Sequence of chain 1.A:
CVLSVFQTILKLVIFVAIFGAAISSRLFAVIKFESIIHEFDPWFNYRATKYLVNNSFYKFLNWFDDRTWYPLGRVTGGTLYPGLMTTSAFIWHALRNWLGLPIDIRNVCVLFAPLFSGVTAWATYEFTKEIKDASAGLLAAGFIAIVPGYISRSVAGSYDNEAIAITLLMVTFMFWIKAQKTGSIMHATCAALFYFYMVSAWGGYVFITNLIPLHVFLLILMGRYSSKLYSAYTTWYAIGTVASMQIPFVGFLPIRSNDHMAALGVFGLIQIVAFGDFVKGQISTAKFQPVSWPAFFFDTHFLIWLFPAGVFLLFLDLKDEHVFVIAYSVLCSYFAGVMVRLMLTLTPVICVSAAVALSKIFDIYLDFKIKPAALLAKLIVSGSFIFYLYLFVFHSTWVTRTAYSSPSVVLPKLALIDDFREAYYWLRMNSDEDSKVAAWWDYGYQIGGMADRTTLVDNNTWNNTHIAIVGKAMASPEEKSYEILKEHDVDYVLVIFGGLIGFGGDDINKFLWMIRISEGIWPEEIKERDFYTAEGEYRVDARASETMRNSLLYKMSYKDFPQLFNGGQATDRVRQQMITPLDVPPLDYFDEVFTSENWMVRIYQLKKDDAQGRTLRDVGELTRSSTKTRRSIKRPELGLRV

The small molecule below binds the protein below.
Small molecule (SMILES): CC(=O)N[C@H]1[C@H](O[C@H]2[C@H](O)[C@@H](NC(C)=O)CO[C@@H]2CO)O[C@H](CO)[C@@H](O[C@@H]2O[C@H](CO)[C@@H](O)[C@H](O)[C@@H]2O)[C@@H]1O

Sequence of chain 1.E:
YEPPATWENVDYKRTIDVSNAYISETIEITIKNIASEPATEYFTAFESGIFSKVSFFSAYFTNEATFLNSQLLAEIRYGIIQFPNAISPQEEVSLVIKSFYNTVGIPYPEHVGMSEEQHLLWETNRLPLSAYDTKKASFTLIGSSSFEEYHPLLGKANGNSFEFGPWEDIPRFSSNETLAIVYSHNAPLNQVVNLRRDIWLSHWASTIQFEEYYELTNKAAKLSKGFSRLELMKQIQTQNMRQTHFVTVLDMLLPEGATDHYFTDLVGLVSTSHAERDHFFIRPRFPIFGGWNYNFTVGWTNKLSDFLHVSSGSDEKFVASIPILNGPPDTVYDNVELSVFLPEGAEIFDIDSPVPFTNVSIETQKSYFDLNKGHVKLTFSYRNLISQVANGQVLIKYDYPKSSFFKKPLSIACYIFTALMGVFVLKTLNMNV

Binding-site contacts:
Ligand atom O5 contacts residue GLU256 of chain 1.E at 3.2 Å.
Ligand atom C6 contacts residue GLU256 of chain 1.E at 3.2 Å.
Ligand atom C6 contacts residue ASN334 of chain 1.E at 4.4 Å.
Ligand atom C8 contacts residue ASN336 of chain 1.E at 4.4 Å.
Ligand atom C8 contacts residue ARG504 of chain 1.A at 3.9 Å.
Ligand atom C7 contacts residue LEU307 of chain 1.E at 4.2 Å (hydrophobic).
Ligand atom C8 contacts residue LEU307 of chain 1.E at 3.9 Å (hydrophobic).
Ligand atom C5 contacts residue ASN336 of chain 1.E at 3.7 Å.
Ligand atom O7 contacts residue ASN336 of chain 1.E at 3.2 Å (h-bond).
Ligand atom C5 contacts residue ASN334 of chain 1.E at 4.4 Å.
Ligand atom C4 contacts residue ASN336 of chain 1.E at 4.3 Å.
Ligand atom C6 contacts residue VAL234 of chain 1.E at 4.4 Å (hydrophobic).
Ligand atom C5 contacts residue GLU256 of chain 1.E at 3.8 Å.
Ligand atom N2 contacts residue MET505 of chain 1.A at 4.4 Å.
Ligand atom O6 contacts residue ASN235 of chain 1.E at 4.4 Å.
Ligand atom O6 contacts residue GLU256 of chain 1.E at 2.6 Å (salt-bridge).
Ligand atom O6 contacts residue GLU509 of chain 1.A at 3.4 Å (salt-bridge).
Ligand atom O7 contacts residue LEU307 of chain 1.E at 3.8 Å.
Ligand atom C1 contacts residue ASN336 of chain 1.E at 1.4 Å.
Ligand atom O6 contacts residue VAL234 of chain 1.E at 4.2 Å.
Ligand atom C2 contacts residue GLU256 of chain 1.E at 4.2 Å.
Ligand atom C8 contacts residue VAL234 of chain 1.E at 3.8 Å (hydrophobic).
Ligand atom C2 contacts residue ASN336 of chain 1.E at 2.5 Å.
Ligand atom C4 contacts residue GLU256 of chain 1.E at 4.3 Å.
Ligand atom C1 contacts residue MET505 of chain 1.A at 3.8 Å (hydrophobic).
Ligand atom O7 contacts residue TYR254 of chain 1.E at 3.9 Å.
Ligand atom C7 contacts residue ASN336 of chain 1.E at 3.2 Å.
Ligand atom C1 contacts residue GLU256 of chain 1.E at 4.0 Å.
Ligand atom C6 contacts residue GLU509 of chain 1.A at 3.8 Å.
Ligand atom N2 contacts residue ASN336 of chain 1.E at 2.9 Å (h-bond).
Ligand atom C3 contacts residue ASN336 of chain 1.E at 3.8 Å.
Ligand atom C8 contacts residue MET505 of chain 1.A at 4.5 Å (hydrophobic).
Ligand atom O5 contacts residue ASN336 of chain 1.E at 2.4 Å (h-bond).